A protein and the small-molecule ligand that binds it are described below.
Small molecule (SMILES): CCC(C)(C)C(=O)C(=O)N1CCCC[C@H]1C(=O)O[C@H](CCc1ccc(OC)c(OC)c1)c1cccc(OCC(=O)O)c1

Binding-site contacts:
Ligand atom O4 contacts residue ASP88 of chain 1.A at 3.6 Å.
Ligand atom C37 contacts residue ALA132 of chain 1.A at 3.8 Å (hydrophobic).
Ligand atom O4 contacts residue TYR77 of chain 1.A at 3.5 Å.
Ligand atom C9 contacts residue PHE87 of chain 1.A at 3.9 Å (hydrophobic).
Ligand atom C2 contacts residue TYR133 of chain 1.A at 3.7 Å (hydrophobic).
Ligand atom C35 contacts residue GLY104 of chain 1.A at 3.2 Å.
Ligand atom C28 contacts residue PHE97 of chain 1.A at 3.9 Å (hydrophobic).
Ligand atom C21 contacts residue VAL106 of chain 1.A at 3.8 Å (hydrophobic).
Ligand atom C14 contacts residue TYR133 of chain 1.A at 3.5 Å (hydrophobic).
Ligand atom C4 contacts residue TRP110 of chain 1.A at 3.6 Å (hydrophobic).
Ligand atom O4 contacts residue PHE87 of chain 1.A at 3.4 Å.
Ligand atom C6 contacts residue TYR77 of chain 1.A at 3.6 Å (hydrophobic).
Ligand atom C1 contacts residue TYR133 of chain 1.A at 3.5 Å (hydrophobic).
Ligand atom C22 contacts residue GLU105 of chain 1.A at 3.7 Å.
Ligand atom C37 contacts residue TYR133 of chain 1.A at 3.6 Å (hydrophobic).
Ligand atom O3 contacts residue TYR133 of chain 1.A at 2.6 Å (h-bond).
Ligand atom N7 contacts residue TYR133 of chain 1.A at 3.8 Å.
Ligand atom O2 contacts residue ILE107 of chain 1.A at 2.9 Å (h-bond).
Ligand atom O3 contacts residue PHE150 of chain 1.A at 3.6 Å.
Ligand atom C3 contacts residue TRP110 of chain 1.A at 3.4 Å (hydrophobic).
Ligand atom O2 contacts residue VAL106 of chain 1.A at 3.4 Å.
Ligand atom O1 contacts residue TYR133 of chain 1.A at 3.4 Å (h-bond).
Ligand atom C16 contacts residue TYR133 of chain 1.A at 3.4 Å (hydrophobic).
Ligand atom C29 contacts residue GLU105 of chain 1.A at 3.3 Å.
Ligand atom C4 contacts residue PHE97 of chain 1.A at 3.6 Å (hydrophobic).
Ligand atom C8 contacts residue TYR133 of chain 1.A at 3.3 Å (hydrophobic).
Ligand atom C5 contacts residue PHE97 of chain 1.A at 3.7 Å (hydrophobic).
Ligand atom C13 contacts residue ASP88 of chain 1.A at 3.4 Å.
Ligand atom C22 contacts residue GLY104 of chain 1.A at 3.7 Å.
Ligand atom C23 contacts residue GLU105 of chain 1.A at 3.4 Å.
Ligand atom C12 contacts residue ILE142 of chain 1.A at 3.6 Å (hydrophobic).
Ligand atom C11 contacts residue PHE87 of chain 1.A at 3.8 Å (hydrophobic).
Ligand atom C22 contacts residue VAL106 of chain 1.A at 3.5 Å (hydrophobic).
Ligand atom C5 contacts residue TYR77 of chain 1.A at 3.5 Å (hydrophobic).
Ligand atom C12 contacts residue TYR133 of chain 1.A at 3.8 Å (hydrophobic).
Ligand atom O34 contacts residue VAL106 of chain 1.A at 3.6 Å (h-bond).
Ligand atom C35 contacts residue VAL106 of chain 1.A at 3.3 Å (hydrophobic).
Ligand atom C13 contacts residue TYR77 of chain 1.A at 3.9 Å (hydrophobic).
Ligand atom C11 contacts residue LYS141 of chain 1.A at 3.9 Å.
Ligand atom C23 contacts residue VAL106 of chain 1.A at 3.9 Å (hydrophobic).

Sequence of chain 1.A:
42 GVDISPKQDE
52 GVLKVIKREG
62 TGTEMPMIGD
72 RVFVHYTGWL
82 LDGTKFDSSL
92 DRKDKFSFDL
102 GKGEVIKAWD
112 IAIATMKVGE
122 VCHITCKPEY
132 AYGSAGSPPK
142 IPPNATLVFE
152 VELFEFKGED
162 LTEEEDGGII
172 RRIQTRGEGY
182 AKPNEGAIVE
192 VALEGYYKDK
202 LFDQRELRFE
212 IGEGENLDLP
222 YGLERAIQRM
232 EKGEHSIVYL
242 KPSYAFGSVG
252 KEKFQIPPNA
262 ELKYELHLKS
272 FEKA